Sequence of chain 1.A:
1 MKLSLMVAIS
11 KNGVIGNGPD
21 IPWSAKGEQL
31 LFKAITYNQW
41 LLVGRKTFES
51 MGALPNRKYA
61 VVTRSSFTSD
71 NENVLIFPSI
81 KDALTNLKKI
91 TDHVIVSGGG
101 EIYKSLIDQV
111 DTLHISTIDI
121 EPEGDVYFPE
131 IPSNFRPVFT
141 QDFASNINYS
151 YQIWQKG

The protein below binds the small molecule below.
Small molecule (SMILES): CCc1nc(N)nc(N)c1C#CCc1cc(-c2ccncc2)ccc1OC

Binding-site contacts:
Ligand atom NAP contacts residue 6DR1 of chain 1.E at 0.5 Å (h-bond).
Ligand atom C6 contacts residue 6DR1 of chain 1.E at 0.3 Å.
Ligand atom NAD contacts residue 6DR1 of chain 1.E at 0.7 Å (h-bond).
Ligand atom C6 contacts residue NAP1 of chain 1.C at 3.2 Å.
Ligand atom CAA contacts residue GLU28 of chain 1.A at 3.4 Å.
Ligand atom C2 contacts residue ALA8 of chain 1.A at 3.5 Å (hydrophobic).
Ligand atom CAH contacts residue GLN29 of chain 1.A at 3.3 Å.
Ligand atom CAB contacts residue NAP1 of chain 1.C at 3.4 Å.
Ligand atom C5 contacts residue 6DR1 of chain 1.E at 0.6 Å.
Ligand atom NAD contacts residue NAP1 of chain 1.C at 3.5 Å (h-bond).
Ligand atom CAW contacts residue 6DR1 of chain 1.E at 2.8 Å.
Ligand atom N1 contacts residue VAL7 of chain 1.A at 3.4 Å.
Ligand atom CAI contacts residue 6DR1 of chain 1.E at 1.7 Å.
Ligand atom CAE contacts residue 6DR1 of chain 1.E at 1.3 Å.
Ligand atom NAC contacts residue 6DR1 of chain 1.E at 0.6 Å (h-bond).
Ligand atom NAD contacts residue PHE32 of chain 1.A at 3.4 Å.
Ligand atom CAX contacts residue 6DR1 of chain 1.E at 2.5 Å.
Ligand atom C4 contacts residue 6DR1 of chain 1.E at 0.7 Å.
Ligand atom CAN contacts residue 6DR1 of chain 1.E at 1.2 Å.
Ligand atom CAG contacts residue 6DR1 of chain 1.E at 1.2 Å.
Ligand atom C2 contacts residue 6DR1 of chain 1.E at 0.3 Å.
Ligand atom CAZ contacts residue MET51 of chain 1.A at 3.4 Å (hydrophobic).
Ligand atom CAA contacts residue 6DR1 of chain 1.E at 0.6 Å.
Ligand atom CAJ contacts residue 6DR1 of chain 1.E at 1.4 Å.
Ligand atom NAC contacts residue VAL7 of chain 1.A at 3.3 Å (h-bond).
Ligand atom NAC contacts residue GLU28 of chain 1.A at 3.0 Å (salt-bridge).
Ligand atom N3 contacts residue 6DR1 of chain 1.E at 0.5 Å (h-bond).
Ligand atom N3 contacts residue GLU28 of chain 1.A at 2.9 Å (salt-bridge).
Ligand atom CAV contacts residue 6DR1 of chain 1.E at 2.1 Å.
Ligand atom C6 contacts residue PHE32 of chain 1.A at 3.5 Å (hydrophobic).
Ligand atom C5 contacts residue NAP1 of chain 1.C at 3.3 Å.
Ligand atom NAP contacts residue GLN29 of chain 1.A at 2.8 Å (h-bond).
Ligand atom CAB contacts residue PRO19 of chain 1.A at 3.3 Å (hydrophobic).
Ligand atom CAO contacts residue 6DR1 of chain 1.E at 1.6 Å.
Ligand atom CAF contacts residue 6DR1 of chain 1.E at 1.0 Å.
Ligand atom CAE contacts residue NAP1 of chain 1.C at 3.4 Å.
Ligand atom NAD contacts residue MET6 of chain 1.A at 3.3 Å (h-bond).
Ligand atom CAM contacts residue 6DR1 of chain 1.E at 1.8 Å.
Ligand atom CAH contacts residue 6DR1 of chain 1.E at 0.6 Å.
Ligand atom N1 contacts residue 6DR1 of chain 1.E at 0.2 Å (h-bond).